Sequence of chain 1.B:
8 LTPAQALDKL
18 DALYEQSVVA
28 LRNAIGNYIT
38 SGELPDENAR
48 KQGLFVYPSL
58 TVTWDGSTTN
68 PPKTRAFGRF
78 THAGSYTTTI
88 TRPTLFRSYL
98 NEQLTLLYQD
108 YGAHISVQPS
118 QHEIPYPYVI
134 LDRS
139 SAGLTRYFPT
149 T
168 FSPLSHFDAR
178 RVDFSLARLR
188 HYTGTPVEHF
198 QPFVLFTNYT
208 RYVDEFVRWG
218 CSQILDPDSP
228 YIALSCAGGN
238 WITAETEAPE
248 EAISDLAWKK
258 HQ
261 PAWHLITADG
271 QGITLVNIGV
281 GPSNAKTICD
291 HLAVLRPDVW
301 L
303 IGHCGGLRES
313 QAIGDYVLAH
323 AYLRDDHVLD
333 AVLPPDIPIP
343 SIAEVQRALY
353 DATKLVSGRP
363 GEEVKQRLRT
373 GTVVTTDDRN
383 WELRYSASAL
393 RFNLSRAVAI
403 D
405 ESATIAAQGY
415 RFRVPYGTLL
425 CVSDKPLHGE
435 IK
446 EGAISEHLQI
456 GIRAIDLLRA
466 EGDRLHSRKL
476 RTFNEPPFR

A small-molecule ligand and the protein it binds are described below.
Small molecule (SMILES): Nc1ncnc2c([C@@H]3O[C@H](COP(=O)(O)O)[C@@H](O)[C@H]3O)n[nH]c12

Binding-site contacts:
Ligand atom O3' contacts residue ASN205 of chain 1.B at 3.1 Å (h-bond).
Ligand atom C5 contacts residue GLY307 of chain 1.B at 3.7 Å.
Ligand atom O3P contacts residue ARG381 of chain 1.B at 3.2 Å (salt-bridge).
Ligand atom O1P contacts residue ARG381 of chain 1.B at 3.0 Å (salt-bridge).
Ligand atom O2' contacts residue MSE404 of chain 1.B at 2.7 Å (h-bond).
Ligand atom C1' contacts residue HIS305 of chain 1.B at 3.7 Å.
Ligand atom O3' contacts residue GLU405 of chain 1.B at 2.6 Å (salt-bridge).
Ligand atom O2' contacts residue GLU405 of chain 1.B at 2.6 Å (salt-bridge).
Ligand atom C2 contacts residue TRP383 of chain 1.B at 3.6 Å (hydrophobic).
Ligand atom N7 contacts residue GLY307 of chain 1.B at 3.3 Å (h-bond).
Ligand atom C2' contacts residue MSE404 of chain 1.B at 3.5 Å.
Ligand atom N6 contacts residue GLY307 of chain 1.B at 3.8 Å.
Ligand atom N3 contacts residue ASP403 of chain 1.B at 3.8 Å.
Ligand atom N8 contacts residue ASP428 of chain 1.B at 3.7 Å.
Ligand atom N8 contacts residue CYS306 of chain 1.B at 3.6 Å.
Ligand atom C6 contacts residue ARG381 of chain 1.B at 3.6 Å.
Ligand atom O1P contacts residue TYR189 of chain 1.A at 2.7 Å (h-bond).
Ligand atom O2' contacts residue ASN205 of chain 1.B at 3.2 Å (h-bond).
Ligand atom N8 contacts residue LYS436 of chain 1.B at 3.5 Å (salt-bridge).
Ligand atom P contacts residue ARG381 of chain 1.B at 3.7 Å.
Ligand atom N1 contacts residue TRP383 of chain 1.B at 2.9 Å (h-bond).
Ligand atom P contacts residue LYS436 of chain 1.B at 3.8 Å.
Ligand atom O2' contacts residue ASP403 of chain 1.B at 3.2 Å.
Ligand atom N6 contacts residue ASP428 of chain 1.B at 3.0 Å (salt-bridge).
Ligand atom C3' contacts residue GLU405 of chain 1.B at 3.6 Å.
Ligand atom C1' contacts residue ASN205 of chain 1.B at 3.8 Å.
Ligand atom N3 contacts residue MSE404 of chain 1.B at 3.6 Å.
Ligand atom N7 contacts residue CYS306 of chain 1.B at 3.5 Å.
Ligand atom N1 contacts residue ARG381 of chain 1.B at 3.4 Å (salt-bridge).
Ligand atom N6 contacts residue PRO430 of chain 1.B at 3.3 Å.
Ligand atom O4' contacts residue LYS436 of chain 1.B at 3.5 Å (salt-bridge).
Ligand atom C5' contacts residue ARG381 of chain 1.B at 3.8 Å.
Ligand atom C2' contacts residue ASN205 of chain 1.B at 3.8 Å.
Ligand atom C4 contacts residue ILE402 of chain 1.B at 3.8 Å (hydrophobic).
Ligand atom C2' contacts residue GLU405 of chain 1.B at 3.7 Å.
Ligand atom O3P contacts residue LYS436 of chain 1.B at 2.6 Å (salt-bridge).
Ligand atom N1 contacts residue ILE402 of chain 1.B at 3.8 Å.
Ligand atom N8 contacts residue GLY307 of chain 1.B at 3.9 Å.
Ligand atom O2P contacts residue HIS188 of chain 1.A at 2.8 Å (h-bond).
Ligand atom N7 contacts residue ASP428 of chain 1.B at 2.9 Å (salt-bridge).

Sequence of chain 1.A:
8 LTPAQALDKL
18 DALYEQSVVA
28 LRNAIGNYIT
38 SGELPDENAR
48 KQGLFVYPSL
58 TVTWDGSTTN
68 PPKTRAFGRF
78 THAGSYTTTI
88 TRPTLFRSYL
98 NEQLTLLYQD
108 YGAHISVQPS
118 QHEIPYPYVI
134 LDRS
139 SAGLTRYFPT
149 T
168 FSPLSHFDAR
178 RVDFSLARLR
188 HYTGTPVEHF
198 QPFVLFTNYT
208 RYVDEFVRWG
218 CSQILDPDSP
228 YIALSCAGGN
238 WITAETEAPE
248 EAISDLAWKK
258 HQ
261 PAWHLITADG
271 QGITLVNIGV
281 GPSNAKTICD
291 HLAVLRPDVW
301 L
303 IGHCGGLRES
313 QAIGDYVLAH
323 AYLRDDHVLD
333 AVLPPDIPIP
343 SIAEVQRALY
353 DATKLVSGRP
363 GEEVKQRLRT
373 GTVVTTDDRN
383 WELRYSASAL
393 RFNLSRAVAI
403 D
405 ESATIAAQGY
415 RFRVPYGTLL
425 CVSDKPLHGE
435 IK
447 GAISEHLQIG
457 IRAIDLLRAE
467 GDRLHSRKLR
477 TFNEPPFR